This small molecule binds to this protein.
Small molecule (SMILES): O=C([O-])C(=O)[O-]

Sequence of chain 1.A:
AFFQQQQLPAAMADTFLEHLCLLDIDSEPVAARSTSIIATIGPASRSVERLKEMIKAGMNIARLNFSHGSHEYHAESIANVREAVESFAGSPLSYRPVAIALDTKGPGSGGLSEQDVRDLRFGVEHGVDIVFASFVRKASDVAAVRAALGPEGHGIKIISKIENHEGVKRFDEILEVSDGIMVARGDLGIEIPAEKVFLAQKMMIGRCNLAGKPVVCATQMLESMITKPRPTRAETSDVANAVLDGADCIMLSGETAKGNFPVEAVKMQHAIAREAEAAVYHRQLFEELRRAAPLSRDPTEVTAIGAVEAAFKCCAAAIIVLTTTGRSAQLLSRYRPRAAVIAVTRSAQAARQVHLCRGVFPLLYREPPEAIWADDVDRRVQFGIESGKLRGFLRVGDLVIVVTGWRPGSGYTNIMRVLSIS

Binding-site contacts:
Ligand atom O3 contacts residue ALA209 of chain 1.A at 3.6 Å.
Ligand atom O2 contacts residue GLU188 of chain 1.A at 3.5 Å (salt-bridge).
Ligand atom C1 contacts residue MG1 of chain 1.K at 2.9 Å.
Ligand atom O2 contacts residue ASP212 of chain 1.A at 4.4 Å.
Ligand atom O3 contacts residue ARG210 of chain 1.A at 3.8 Å.
Ligand atom O3 contacts residue GLU188 of chain 1.A at 4.3 Å.
Ligand atom O3 contacts residue ASP212 of chain 1.A at 3.7 Å.
Ligand atom O3 contacts residue MG1 of chain 1.K at 4.1 Å.
Ligand atom O3 contacts residue GLY211 of chain 1.A at 3.0 Å (h-bond).
Ligand atom C2 contacts residue GLU188 of chain 1.A at 3.7 Å.
Ligand atom O1 contacts residue ASP212 of chain 1.A at 2.7 Å (salt-bridge).
Ligand atom O1 contacts residue GLY211 of chain 1.A at 4.1 Å.
Ligand atom O2 contacts residue LYS186 of chain 1.A at 2.7 Å (salt-bridge).
Ligand atom C1 contacts residue THR244 of chain 1.A at 3.7 Å.
Ligand atom O1 contacts residue GLU188 of chain 1.A at 3.1 Å (salt-bridge).
Ligand atom O1 contacts residue MG1 of chain 1.K at 2.3 Å.
Ligand atom O4 contacts residue MG1 of chain 1.K at 4.0 Å.
Ligand atom O2 contacts residue MG1 of chain 1.K at 2.1 Å.
Ligand atom O4 contacts residue MET207 of chain 1.A at 4.2 Å.
Ligand atom C2 contacts residue MG1 of chain 1.K at 2.8 Å.
Ligand atom O4 contacts residue THR244 of chain 1.A at 3.8 Å.
Ligand atom O4 contacts residue LYS186 of chain 1.A at 3.6 Å (salt-bridge).
Ligand atom C2 contacts residue ALA209 of chain 1.A at 4.0 Å (hydrophobic).
Ligand atom C1 contacts residue GLU188 of chain 1.A at 3.5 Å.
Ligand atom C1 contacts residue ALA209 of chain 1.A at 3.9 Å (hydrophobic).
Ligand atom C1 contacts residue GLY211 of chain 1.A at 4.1 Å.
Ligand atom C2 contacts residue THR244 of chain 1.A at 4.2 Å.
Ligand atom C2 contacts residue LYS186 of chain 1.A at 3.5 Å.
Ligand atom O4 contacts residue ARG87 of chain 1.A at 4.2 Å.
Ligand atom C1 contacts residue ASP212 of chain 1.A at 3.9 Å.
Ligand atom O3 contacts residue THR244 of chain 1.A at 2.7 Å (h-bond).
Ligand atom O4 contacts residue MET276 of chain 1.A at 4.3 Å.
Ligand atom O2 contacts residue ARG87 of chain 1.A at 4.2 Å.
Ligand atom O4 contacts residue ALA209 of chain 1.A at 4.0 Å.